Sequence of chain 1.A:
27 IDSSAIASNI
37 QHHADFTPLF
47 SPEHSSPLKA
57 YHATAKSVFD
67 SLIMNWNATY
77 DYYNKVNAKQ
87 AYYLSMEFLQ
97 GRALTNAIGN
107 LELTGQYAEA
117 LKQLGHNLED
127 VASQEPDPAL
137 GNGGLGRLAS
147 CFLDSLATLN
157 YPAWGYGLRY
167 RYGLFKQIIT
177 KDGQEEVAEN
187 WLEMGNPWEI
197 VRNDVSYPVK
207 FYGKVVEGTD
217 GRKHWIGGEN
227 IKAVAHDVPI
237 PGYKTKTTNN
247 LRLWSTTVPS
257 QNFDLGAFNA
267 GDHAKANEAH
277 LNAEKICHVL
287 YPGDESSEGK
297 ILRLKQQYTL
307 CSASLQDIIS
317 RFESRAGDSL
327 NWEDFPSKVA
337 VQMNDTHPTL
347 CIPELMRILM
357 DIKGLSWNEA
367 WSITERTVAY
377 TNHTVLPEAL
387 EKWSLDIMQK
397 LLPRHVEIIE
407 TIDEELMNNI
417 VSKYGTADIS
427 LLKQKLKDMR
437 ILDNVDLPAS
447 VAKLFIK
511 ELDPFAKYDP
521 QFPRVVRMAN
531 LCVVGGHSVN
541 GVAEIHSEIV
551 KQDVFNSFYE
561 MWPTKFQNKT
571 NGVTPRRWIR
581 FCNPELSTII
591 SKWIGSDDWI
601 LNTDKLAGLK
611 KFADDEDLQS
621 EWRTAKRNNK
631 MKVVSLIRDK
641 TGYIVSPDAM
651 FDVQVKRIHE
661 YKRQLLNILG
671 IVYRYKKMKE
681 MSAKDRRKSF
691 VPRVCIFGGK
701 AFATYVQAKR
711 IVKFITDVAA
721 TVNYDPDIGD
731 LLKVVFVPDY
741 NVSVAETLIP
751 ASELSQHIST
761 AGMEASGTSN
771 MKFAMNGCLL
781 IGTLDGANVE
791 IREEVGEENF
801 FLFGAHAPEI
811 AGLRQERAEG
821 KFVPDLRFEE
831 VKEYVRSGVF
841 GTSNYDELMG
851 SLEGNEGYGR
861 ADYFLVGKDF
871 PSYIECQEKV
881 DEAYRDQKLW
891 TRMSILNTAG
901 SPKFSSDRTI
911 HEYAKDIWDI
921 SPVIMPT

A protein and the small-molecule ligand that binds it are described below.
Small molecule (SMILES): OC[C@H]1O[C@H](O[C@H]2[C@H](O)[C@@H](O)[C@@H](O)O[C@@H]2CO)[C@H](O)[C@@H](O)[C@@H]1O

Binding-site contacts:
Ligand atom C1 contacts residue TYR863 of chain 1.A at 3.8 Å (hydrophobic).
Ligand atom O6 contacts residue TYR705 of chain 1.A at 4.1 Å.
Ligand atom C6 contacts residue BGC1 of chain 1.C at 3.2 Å.
Ligand atom C3 contacts residue TYR858 of chain 1.A at 4.1 Å (hydrophobic).
Ligand atom C4 contacts residue TYR858 of chain 1.A at 4.4 Å (hydrophobic).
Ligand atom O6 contacts residue PHE864 of chain 1.A at 4.1 Å.
Ligand atom O3 contacts residue TYR858 of chain 1.A at 4.0 Å.
Ligand atom O2 contacts residue TYR858 of chain 1.A at 3.8 Å.
Ligand atom O6 contacts residue GLU660 of chain 1.A at 3.7 Å.
Ligand atom C4 contacts residue TYR863 of chain 1.A at 4.2 Å (hydrophobic).
Ligand atom O3 contacts residue GLY859 of chain 1.A at 3.4 Å.
Ligand atom O3 contacts residue TYR863 of chain 1.A at 4.2 Å.
Ligand atom C5 contacts residue TYR858 of chain 1.A at 4.0 Å (hydrophobic).
Ligand atom O3 contacts residue PHE864 of chain 1.A at 4.2 Å.
Ligand atom O2 contacts residue GLY859 of chain 1.A at 3.5 Å (h-bond).
Ligand atom O6 contacts residue TYR863 of chain 1.A at 4.3 Å.
Ligand atom O2 contacts residue ARG860 of chain 1.A at 4.3 Å.
Ligand atom O1 contacts residue TYR858 of chain 1.A at 4.1 Å.
Ligand atom C6 contacts residue PHE864 of chain 1.A at 4.4 Å (hydrophobic).
Ligand atom C2 contacts residue GLY859 of chain 1.A at 4.3 Å.
Ligand atom O4 contacts residue TYR858 of chain 1.A at 3.7 Å.
Ligand atom O3 contacts residue GLU660 of chain 1.A at 4.3 Å.
Ligand atom O3 contacts residue GLY857 of chain 1.A at 4.0 Å.
Ligand atom O2 contacts residue GLY857 of chain 1.A at 4.2 Å.
Ligand atom O4 contacts residue BGC1 of chain 1.C at 3.6 Å.
Ligand atom O4 contacts residue GLU660 of chain 1.A at 2.8 Å (salt-bridge).
Ligand atom C6 contacts residue TYR858 of chain 1.A at 4.3 Å (hydrophobic).
Ligand atom C6 contacts residue TYR863 of chain 1.A at 3.7 Å (hydrophobic).
Ligand atom O5 contacts residue TYR863 of chain 1.A at 4.0 Å.
Ligand atom O6 contacts residue BGC1 of chain 1.C at 2.4 Å (h-bond).
Ligand atom O5 contacts residue TYR858 of chain 1.A at 4.5 Å.
Ligand atom C2 contacts residue TYR863 of chain 1.A at 3.6 Å (hydrophobic).
Ligand atom C3 contacts residue GLY859 of chain 1.A at 3.7 Å.
Ligand atom O2 contacts residue TYR863 of chain 1.A at 4.1 Å.
Ligand atom C4 contacts residue PHE864 of chain 1.A at 3.8 Å (hydrophobic).
Ligand atom O3 contacts residue ARG860 of chain 1.A at 4.3 Å.
Ligand atom C1 contacts residue TYR858 of chain 1.A at 4.5 Å (hydrophobic).
Ligand atom O4 contacts residue PHE864 of chain 1.A at 4.2 Å.
Ligand atom C4 contacts residue GLU660 of chain 1.A at 3.8 Å.